Binding-site contacts:
Ligand atom O7 contacts residue 40O1 of chain 1.I at 0.9 Å (h-bond).
Ligand atom C3 contacts residue HIS153 of chain 1.C at 4.2 Å.
Ligand atom C2 contacts residue 40O1 of chain 1.I at 0.6 Å.
Ligand atom C3 contacts residue ASP105 of chain 1.C at 3.3 Å.
Ligand atom C4 contacts residue 40O1 of chain 1.I at 0.6 Å.
Ligand atom O7 contacts residue HIS153 of chain 1.C at 2.4 Å (h-bond).
Ligand atom C3 contacts residue ALA130 of chain 1.C at 4.5 Å (hydrophobic).
Ligand atom O7 contacts residue ASP105 of chain 1.C at 3.6 Å (salt-bridge).
Ligand atom C3 contacts residue VAL151 of chain 1.C at 4.3 Å (hydrophobic).
Ligand atom C4 contacts residue ASP105 of chain 1.C at 2.4 Å.
Ligand atom C4 contacts residue ALA130 of chain 1.C at 3.8 Å (hydrophobic).
Ligand atom C2 contacts residue HIS273 of chain 1.C at 3.7 Å.
Ligand atom C5 contacts residue ASP105 of chain 1.C at 1.4 Å.
Ligand atom C4 contacts residue GLN129 of chain 1.C at 4.4 Å.
Ligand atom C4 contacts residue PHE154 of chain 1.C at 4.3 Å (hydrophobic).
Ligand atom C5 contacts residue ILE106 of chain 1.C at 4.2 Å (hydrophobic).
Ligand atom C5 contacts residue 40O1 of chain 1.I at 0.8 Å.
Ligand atom C1 contacts residue HIS153 of chain 1.C at 3.5 Å.
Ligand atom C1 contacts residue ASP105 of chain 1.C at 2.9 Å.
Ligand atom C1 contacts residue 40O1 of chain 1.I at 0.4 Å.
Ligand atom C6 contacts residue 40O1 of chain 1.I at 1.0 Å.
Ligand atom C2 contacts residue GLN129 of chain 1.C at 4.5 Å.
Ligand atom C4 contacts residue TRP109 of chain 1.C at 4.2 Å (hydrophobic).
Ligand atom C6 contacts residue TYR215 of chain 1.C at 3.5 Å (hydrophobic).
Ligand atom C3 contacts residue PRO131 of chain 1.C at 4.4 Å (hydrophobic).
Ligand atom C3 contacts residue PHE154 of chain 1.C at 3.9 Å (hydrophobic).
Ligand atom C2 contacts residue HIS153 of chain 1.C at 4.1 Å.
Ligand atom O7 contacts residue TYR215 of chain 1.C at 2.7 Å (h-bond).
Ligand atom C6 contacts residue ASP105 of chain 1.C at 2.4 Å.
Ligand atom O7 contacts residue PHE154 of chain 1.C at 4.0 Å.
Ligand atom C6 contacts residue HIS273 of chain 1.C at 4.4 Å.
Ligand atom O7 contacts residue PHE179 of chain 1.C at 4.4 Å.
Ligand atom C1 contacts residue HIS273 of chain 1.C at 3.7 Å.
Ligand atom C1 contacts residue PHE179 of chain 1.C at 4.2 Å (hydrophobic).
Ligand atom C6 contacts residue HIS153 of chain 1.C at 3.4 Å.
Ligand atom C3 contacts residue 40O1 of chain 1.I at 0.4 Å.
Ligand atom C2 contacts residue ASP105 of chain 1.C at 3.1 Å.
Ligand atom C5 contacts residue HIS273 of chain 1.C at 4.3 Å.
Ligand atom C6 contacts residue PHE179 of chain 1.C at 4.4 Å (hydrophobic).
Ligand atom C5 contacts residue TYR215 of chain 1.C at 3.9 Å (hydrophobic).

A small-molecule ligand and the protein it binds are described below.
Small molecule (SMILES): O[C@H]1CCCC[C@@H]1O

Sequence of chain 1.C:
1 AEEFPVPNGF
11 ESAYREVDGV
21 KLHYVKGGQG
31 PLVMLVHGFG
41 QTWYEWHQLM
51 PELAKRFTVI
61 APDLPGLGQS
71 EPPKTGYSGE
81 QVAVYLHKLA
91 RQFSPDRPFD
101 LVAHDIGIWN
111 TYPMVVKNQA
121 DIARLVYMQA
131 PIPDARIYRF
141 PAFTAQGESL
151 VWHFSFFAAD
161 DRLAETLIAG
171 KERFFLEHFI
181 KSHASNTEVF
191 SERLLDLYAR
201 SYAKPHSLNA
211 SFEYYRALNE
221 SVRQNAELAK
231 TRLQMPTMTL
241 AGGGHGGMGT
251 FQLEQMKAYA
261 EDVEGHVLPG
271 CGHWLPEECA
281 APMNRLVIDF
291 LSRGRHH